Sequence of chain 1.B:
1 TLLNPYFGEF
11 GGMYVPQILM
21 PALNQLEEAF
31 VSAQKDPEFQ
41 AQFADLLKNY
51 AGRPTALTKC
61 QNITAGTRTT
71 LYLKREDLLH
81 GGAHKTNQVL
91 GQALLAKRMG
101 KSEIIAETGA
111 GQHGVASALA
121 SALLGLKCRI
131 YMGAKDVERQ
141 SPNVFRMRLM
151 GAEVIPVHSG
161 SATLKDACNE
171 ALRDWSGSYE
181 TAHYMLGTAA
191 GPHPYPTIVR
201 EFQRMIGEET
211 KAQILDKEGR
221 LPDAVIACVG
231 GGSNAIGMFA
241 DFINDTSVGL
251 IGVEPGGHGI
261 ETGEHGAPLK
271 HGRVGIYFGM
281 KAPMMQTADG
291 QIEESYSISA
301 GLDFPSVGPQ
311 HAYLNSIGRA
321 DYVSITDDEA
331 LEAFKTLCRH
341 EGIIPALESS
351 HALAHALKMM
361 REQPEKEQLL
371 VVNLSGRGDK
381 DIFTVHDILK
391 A

Binding-site contacts:
Ligand atom O1P contacts residue GLY231 of chain 1.B at 3.0 Å (h-bond).
Ligand atom O3P contacts residue ASN234 of chain 1.B at 2.9 Å (h-bond).
Ligand atom C contacts residue ALA110 of chain 1.B at 3.4 Å (hydrophobic).
Ligand atom O contacts residue GLN112 of chain 1.B at 2.8 Å (h-bond).
Ligand atom NE1 contacts residue LYS85 of chain 1.B at 3.6 Å (salt-bridge).
Ligand atom C contacts residue GLY109 of chain 1.B at 3.5 Å.
Ligand atom N1 contacts residue GLU348 of chain 1.B at 3.4 Å.
Ligand atom C6 contacts residue CYS228 of chain 1.B at 3.6 Å (hydrophobic).
Ligand atom O2P contacts residue LYS85 of chain 1.B at 3.0 Å (salt-bridge).
Ligand atom O3P contacts residue HIS84 of chain 1.B at 3.1 Å (h-bond).
Ligand atom O2P contacts residue SER233 of chain 1.B at 2.7 Å (h-bond).
Ligand atom O3P contacts residue SER233 of chain 1.B at 3.1 Å (h-bond).
Ligand atom C6 contacts residue GLU348 of chain 1.B at 3.6 Å.
Ligand atom O3 contacts residue ALA110 of chain 1.B at 3.6 Å.
Ligand atom O2P contacts residue GLY232 of chain 1.B at 3.6 Å (h-bond).
Ligand atom N1 contacts residue SER375 of chain 1.B at 2.7 Å (h-bond).
Ligand atom CH2 contacts residue GLY231 of chain 1.B at 3.3 Å.
Ligand atom OXT contacts residue THR108 of chain 1.B at 2.4 Å (h-bond).
Ligand atom N contacts residue LYS85 of chain 1.B at 3.5 Å.
Ligand atom OXT contacts residue ALA110 of chain 1.B at 3.5 Å (h-bond).
Ligand atom O contacts residue GLY111 of chain 1.B at 3.4 Å (h-bond).
Ligand atom C contacts residue HIS113 of chain 1.B at 3.5 Å.
Ligand atom CZ3 contacts residue THR188 of chain 1.B at 3.5 Å.
Ligand atom O2P contacts residue THR188 of chain 1.B at 2.5 Å (h-bond).
Ligand atom O4P contacts residue LYS85 of chain 1.B at 3.2 Å (salt-bridge).
Ligand atom C contacts residue THR108 of chain 1.B at 3.3 Å.
Ligand atom CE3 contacts residue THR188 of chain 1.B at 3.5 Å.
Ligand atom OXT contacts residue GLY109 of chain 1.B at 2.7 Å (h-bond).
Ligand atom C4A contacts residue GLY301 of chain 1.B at 3.6 Å.
Ligand atom O3 contacts residue GLN112 of chain 1.B at 3.4 Å.
Ligand atom O contacts residue ALA110 of chain 1.B at 3.5 Å.
Ligand atom O contacts residue HIS113 of chain 1.B at 2.9 Å (h-bond).
Ligand atom P contacts residue SER233 of chain 1.B at 3.4 Å.
Ligand atom O1P contacts residue GLY230 of chain 1.B at 2.7 Å (h-bond).
Ligand atom O1P contacts residue GLY232 of chain 1.B at 2.8 Å (h-bond).
Ligand atom OXT contacts residue HIS113 of chain 1.B at 3.5 Å.
Ligand atom O1P contacts residue SER233 of chain 1.B at 3.5 Å (h-bond).
Ligand atom C4A contacts residue LYS85 of chain 1.B at 3.4 Å.
Ligand atom C6 contacts residue SER375 of chain 1.B at 3.4 Å.
Ligand atom CG contacts residue GLU107 of chain 1.B at 3.4 Å.

This protein binds this small molecule.
Small molecule (SMILES): CC1=C(O)/C(=C\[NH+]=C(/CN2CCc3ccccc32)C(=O)O)C(COP(=O)(O)O)=CN1